Sequence of chain 4.A:
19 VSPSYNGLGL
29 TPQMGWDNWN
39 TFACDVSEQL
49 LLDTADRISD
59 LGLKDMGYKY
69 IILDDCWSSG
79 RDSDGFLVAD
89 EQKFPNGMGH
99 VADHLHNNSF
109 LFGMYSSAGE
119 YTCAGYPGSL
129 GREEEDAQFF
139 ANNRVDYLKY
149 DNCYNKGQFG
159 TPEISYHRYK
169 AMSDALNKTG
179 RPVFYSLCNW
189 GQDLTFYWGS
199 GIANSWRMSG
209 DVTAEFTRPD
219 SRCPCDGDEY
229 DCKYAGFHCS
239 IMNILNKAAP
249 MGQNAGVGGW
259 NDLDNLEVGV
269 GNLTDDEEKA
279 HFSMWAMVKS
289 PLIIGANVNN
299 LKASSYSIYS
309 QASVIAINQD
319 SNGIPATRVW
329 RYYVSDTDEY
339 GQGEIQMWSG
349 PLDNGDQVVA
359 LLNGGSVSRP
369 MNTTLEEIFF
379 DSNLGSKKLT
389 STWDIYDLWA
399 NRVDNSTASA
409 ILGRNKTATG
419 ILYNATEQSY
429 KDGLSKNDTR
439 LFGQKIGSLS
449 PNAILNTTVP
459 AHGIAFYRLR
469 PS

Binding-site contacts:
Ligand atom C8 contacts residue TYR330 of chain 4.A at 3.1 Å (hydrophobic).
Ligand atom C7 contacts residue ASN370 of chain 4.A at 4.2 Å.
Ligand atom C4 contacts residue ASN370 of chain 4.A at 4.2 Å.
Ligand atom C3 contacts residue ASN370 of chain 4.A at 4.1 Å.
Ligand atom C5 contacts residue ASN370 of chain 4.A at 3.3 Å.
Ligand atom C6 contacts residue ASN370 of chain 4.A at 4.3 Å.
Ligand atom C2 contacts residue ASN370 of chain 4.A at 2.9 Å.
Ligand atom O7 contacts residue TRP328 of chain 4.A at 3.2 Å.
Ligand atom C7 contacts residue TRP328 of chain 4.A at 3.1 Å (hydrophobic).
Ligand atom C1 contacts residue ASN370 of chain 4.A at 1.4 Å.
Ligand atom O5 contacts residue ASN370 of chain 4.A at 2.1 Å (h-bond).
Ligand atom O7 contacts residue GLU375 of chain 4.A at 4.4 Å.
Ligand atom N2 contacts residue TRP328 of chain 4.A at 3.9 Å.
Ligand atom O6 contacts residue ASN370 of chain 4.A at 4.3 Å.
Ligand atom C8 contacts residue ILE343 of chain 4.A at 3.6 Å (hydrophobic).
Ligand atom O7 contacts residue TYR330 of chain 4.A at 4.2 Å.
Ligand atom O6 contacts residue PRO368 of chain 4.A at 4.4 Å.
Ligand atom C7 contacts residue TYR330 of chain 4.A at 4.0 Å (hydrophobic).
Ligand atom C8 contacts residue TRP328 of chain 4.A at 2.5 Å (hydrophobic).
Ligand atom N2 contacts residue ASN370 of chain 4.A at 3.5 Å (h-bond).
Ligand atom O7 contacts residue ASN370 of chain 4.A at 3.9 Å.

The protein below binds the small molecule below.
Small molecule (SMILES): CC(=O)N[C@@H]1[C@@H](O)[C@H](O)[C@@H](CO)O[C@H]1O